Binding-site contacts:
Ligand atom N2 contacts residue ASN282 of chain 1.F at 3.0 Å (h-bond).
Ligand atom C7 contacts residue ASN282 of chain 1.F at 3.7 Å.
Ligand atom C5 contacts residue ASN282 of chain 1.F at 3.6 Å.
Ligand atom C4 contacts residue ASN282 of chain 1.F at 4.2 Å.
Ligand atom C6 contacts residue ASN280 of chain 1.F at 4.4 Å.
Ligand atom C6 contacts residue GLU281 of chain 1.F at 4.4 Å.
Ligand atom C8 contacts residue ASN282 of chain 1.F at 4.0 Å.
Ligand atom O6 contacts residue ASN282 of chain 1.F at 4.1 Å.
Ligand atom O6 contacts residue ASN280 of chain 1.F at 3.4 Å (h-bond).
Ligand atom O5 contacts residue ASN282 of chain 1.F at 2.3 Å (h-bond).
Ligand atom C3 contacts residue ASN282 of chain 1.F at 3.8 Å.
Ligand atom O5 contacts residue ASN280 of chain 1.F at 3.8 Å.
Ligand atom C1 contacts residue ASN282 of chain 1.F at 1.4 Å.
Ligand atom C2 contacts residue ASN282 of chain 1.F at 2.5 Å.
Ligand atom O6 contacts residue GLU281 of chain 1.F at 3.6 Å.

The protein below binds the small molecule below.
Small molecule (SMILES): CC(=O)N[C@@H]1[C@@H](O)[C@H](O)[C@@H](CO)O[C@H]1O

Sequence of chain 1.F:
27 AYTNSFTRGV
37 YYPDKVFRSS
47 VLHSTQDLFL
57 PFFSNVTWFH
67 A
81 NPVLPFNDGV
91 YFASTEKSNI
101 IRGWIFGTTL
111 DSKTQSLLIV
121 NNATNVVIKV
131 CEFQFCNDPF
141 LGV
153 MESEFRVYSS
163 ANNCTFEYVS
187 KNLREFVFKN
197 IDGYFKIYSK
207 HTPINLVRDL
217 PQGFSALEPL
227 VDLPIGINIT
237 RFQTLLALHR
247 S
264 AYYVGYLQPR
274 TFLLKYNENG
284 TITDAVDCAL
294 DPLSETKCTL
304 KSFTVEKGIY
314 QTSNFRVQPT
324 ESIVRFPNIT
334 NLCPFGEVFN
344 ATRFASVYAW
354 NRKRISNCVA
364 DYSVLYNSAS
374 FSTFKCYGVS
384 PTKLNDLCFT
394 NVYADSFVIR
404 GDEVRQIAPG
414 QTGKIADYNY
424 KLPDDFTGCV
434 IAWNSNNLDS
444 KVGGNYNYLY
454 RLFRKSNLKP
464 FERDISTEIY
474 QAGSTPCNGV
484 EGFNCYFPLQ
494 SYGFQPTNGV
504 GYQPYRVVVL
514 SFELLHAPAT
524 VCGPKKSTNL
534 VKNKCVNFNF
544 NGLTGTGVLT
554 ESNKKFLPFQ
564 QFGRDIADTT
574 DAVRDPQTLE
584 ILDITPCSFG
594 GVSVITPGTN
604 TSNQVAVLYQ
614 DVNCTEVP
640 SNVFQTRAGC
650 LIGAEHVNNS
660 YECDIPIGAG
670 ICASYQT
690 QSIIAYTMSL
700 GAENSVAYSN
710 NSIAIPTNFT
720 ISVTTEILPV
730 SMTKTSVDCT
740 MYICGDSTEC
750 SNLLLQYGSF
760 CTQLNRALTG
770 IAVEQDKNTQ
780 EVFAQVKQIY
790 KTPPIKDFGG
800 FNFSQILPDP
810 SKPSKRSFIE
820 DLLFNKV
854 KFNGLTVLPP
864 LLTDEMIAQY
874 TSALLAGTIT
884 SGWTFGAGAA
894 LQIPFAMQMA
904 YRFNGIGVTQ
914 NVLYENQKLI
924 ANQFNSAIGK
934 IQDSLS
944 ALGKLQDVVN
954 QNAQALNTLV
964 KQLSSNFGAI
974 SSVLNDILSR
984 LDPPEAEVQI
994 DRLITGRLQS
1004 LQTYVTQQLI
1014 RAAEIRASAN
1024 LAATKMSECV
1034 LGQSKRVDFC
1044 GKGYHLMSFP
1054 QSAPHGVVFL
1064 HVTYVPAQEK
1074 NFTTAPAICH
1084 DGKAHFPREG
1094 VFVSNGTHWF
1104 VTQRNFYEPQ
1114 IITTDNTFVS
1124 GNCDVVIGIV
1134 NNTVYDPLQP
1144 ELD